Binding-site contacts:
Ligand atom O contacts residue MET132 of chain 3.A at 4.0 Å.
Ligand atom C contacts residue ASN300 of chain 3.A at 3.9 Å.
Ligand atom CA contacts residue LYS75 of chain 3.A at 4.0 Å.
Ligand atom CB contacts residue LEU129 of chain 3.A at 3.7 Å (hydrophobic).
Ligand atom O contacts residue ASN300 of chain 3.A at 3.5 Å (h-bond).
Ligand atom CB contacts residue TYR94 of chain 3.A at 4.0 Å (hydrophobic).
Ligand atom OXT contacts residue ARG15 of chain 3.A at 3.3 Å (salt-bridge).
Ligand atom CB contacts residue HIS96 of chain 3.A at 4.3 Å.
Ligand atom O3 contacts residue LYS75 of chain 3.A at 3.3 Å (salt-bridge).
Ligand atom O3 contacts residue TYR94 of chain 3.A at 3.6 Å.
Ligand atom C contacts residue LYS75 of chain 3.A at 4.0 Å.
Ligand atom OXT contacts residue LYS75 of chain 3.A at 3.2 Å (salt-bridge).
Ligand atom OXT contacts residue ASN300 of chain 3.A at 3.5 Å (h-bond).
Ligand atom O3 contacts residue HIS96 of chain 3.A at 3.1 Å (h-bond).
Ligand atom CA contacts residue TYR94 of chain 3.A at 3.9 Å (hydrophobic).
Ligand atom C contacts residue ARG15 of chain 3.A at 3.8 Å.
Ligand atom O contacts residue ARG15 of chain 3.A at 3.1 Å (salt-bridge).
Ligand atom CA contacts residue HIS96 of chain 3.A at 4.1 Å.

This protein binds this small molecule.
Small molecule (SMILES): CC(=O)C(=O)O

Sequence of chain 3.A:
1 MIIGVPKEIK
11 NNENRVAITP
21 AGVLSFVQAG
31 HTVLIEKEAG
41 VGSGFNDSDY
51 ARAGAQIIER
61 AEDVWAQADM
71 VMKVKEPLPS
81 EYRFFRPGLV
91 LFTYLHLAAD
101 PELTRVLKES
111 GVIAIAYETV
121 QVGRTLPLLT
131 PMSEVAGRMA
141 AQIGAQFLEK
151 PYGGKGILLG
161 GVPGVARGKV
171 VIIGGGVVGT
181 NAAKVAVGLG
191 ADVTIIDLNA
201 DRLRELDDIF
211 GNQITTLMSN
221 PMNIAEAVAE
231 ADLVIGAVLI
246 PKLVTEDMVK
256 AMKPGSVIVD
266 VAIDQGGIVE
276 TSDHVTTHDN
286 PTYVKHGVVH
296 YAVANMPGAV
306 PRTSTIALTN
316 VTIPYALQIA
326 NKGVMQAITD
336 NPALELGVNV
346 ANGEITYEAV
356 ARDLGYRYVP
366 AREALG